Sequence of chain 1.B:
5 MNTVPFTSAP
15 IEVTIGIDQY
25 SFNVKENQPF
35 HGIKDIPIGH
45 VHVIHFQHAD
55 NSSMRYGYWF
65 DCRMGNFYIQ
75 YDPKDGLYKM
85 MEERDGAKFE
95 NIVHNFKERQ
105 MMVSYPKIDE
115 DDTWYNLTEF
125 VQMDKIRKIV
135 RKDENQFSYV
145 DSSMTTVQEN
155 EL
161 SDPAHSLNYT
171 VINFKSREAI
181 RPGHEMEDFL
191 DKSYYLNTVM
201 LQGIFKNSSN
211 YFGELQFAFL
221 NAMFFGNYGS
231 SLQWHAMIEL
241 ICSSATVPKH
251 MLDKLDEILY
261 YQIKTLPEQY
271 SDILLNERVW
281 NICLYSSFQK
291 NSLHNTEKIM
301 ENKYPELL

Binding-site contacts:
Ligand atom C7 contacts residue LYS92 of chain 1.B at 3.7 Å.
Ligand atom C contacts residue VAL97 of chain 1.B at 3.9 Å (hydrophobic).
Ligand atom C7 contacts residue TYR72 of chain 1.B at 4.0 Å (hydrophobic).
Ligand atom C2 contacts residue GLU87 of chain 1.B at 4.1 Å.
Ligand atom C3 contacts residue PHE93 of chain 1.B at 4.2 Å (hydrophobic).
Ligand atom C1 contacts residue PHE93 of chain 1.B at 3.0 Å (hydrophobic).
Ligand atom C2 contacts residue PHE93 of chain 1.B at 3.2 Å (hydrophobic).
Ligand atom C1 contacts residue ILE96 of chain 1.B at 3.7 Å (hydrophobic).
Ligand atom N contacts residue TYR72 of chain 1.B at 3.1 Å (h-bond).
Ligand atom C5 contacts residue PHE100 of chain 1.B at 3.9 Å (hydrophobic).
Ligand atom F contacts residue THR11 of chain 1.B at 3.1 Å.
Ligand atom C4 contacts residue ILE96 of chain 1.B at 4.4 Å (hydrophobic).
Ligand atom C contacts residue ILE96 of chain 1.B at 3.3 Å (hydrophobic).
Ligand atom O contacts residue LYS92 of chain 1.B at 2.9 Å (salt-bridge).
Ligand atom C1 contacts residue VAL97 of chain 1.B at 4.3 Å (hydrophobic).
Ligand atom S contacts residue GLU87 of chain 1.B at 3.4 Å (salt-bridge).
Ligand atom C3 contacts residue TYR72 of chain 1.B at 3.8 Å (hydrophobic).
Ligand atom S contacts residue TYR72 of chain 1.B at 3.4 Å.
Ligand atom C5 contacts residue ILE96 of chain 1.B at 3.7 Å (hydrophobic).
Ligand atom C4 contacts residue TYR72 of chain 1.B at 3.8 Å (hydrophobic).
Ligand atom C contacts residue PHE100 of chain 1.B at 4.3 Å (hydrophobic).
Ligand atom C6 contacts residue LYS92 of chain 1.B at 4.3 Å.
Ligand atom C contacts residue PHE93 of chain 1.B at 3.8 Å (hydrophobic).
Ligand atom N contacts residue GLN74 of chain 1.B at 4.0 Å.
Ligand atom S contacts residue LYS92 of chain 1.B at 4.0 Å.
Ligand atom C5 contacts residue TYR72 of chain 1.B at 4.2 Å (hydrophobic).
Ligand atom C contacts residue PRO9 of chain 1.B at 3.4 Å (hydrophobic).
Ligand atom C1 contacts residue PRO9 of chain 1.B at 4.2 Å (hydrophobic).
Ligand atom C6 contacts residue TYR72 of chain 1.B at 3.8 Å (hydrophobic).
Ligand atom N1 contacts residue TYR72 of chain 1.B at 3.7 Å.
Ligand atom F contacts residue TYR72 of chain 1.B at 3.5 Å.
Ligand atom C4 contacts residue PRO9 of chain 1.B at 4.4 Å (hydrophobic).
Ligand atom C7 contacts residue GLU87 of chain 1.B at 4.5 Å.
Ligand atom C2 contacts residue ILE96 of chain 1.B at 4.4 Å (hydrophobic).
Ligand atom C4 contacts residue THR11 of chain 1.B at 4.4 Å.
Ligand atom C5 contacts residue PRO9 of chain 1.B at 3.5 Å (hydrophobic).
Ligand atom C6 contacts residue THR11 of chain 1.B at 4.2 Å.

The protein below binds the small molecule below.
Small molecule (SMILES): NNC(=O)CSc1ccccc1F